Binding-site contacts:
Ligand atom C7 contacts residue HIS460 of chain 1.D at 4.5 Å.
Ligand atom C4 contacts residue ASP313 of chain 1.D at 3.9 Å.
Ligand atom C3 contacts residue ASP313 of chain 1.D at 3.5 Å.
Ligand atom C8 contacts residue SER336 of chain 1.D at 3.7 Å.
Ligand atom O7 contacts residue LEU311 of chain 1.D at 4.3 Å.
Ligand atom C2 contacts residue ASP313 of chain 1.D at 3.6 Å.
Ligand atom C8 contacts residue GLY312 of chain 1.D at 4.0 Å.
Ligand atom C7 contacts residue GLY312 of chain 1.D at 4.0 Å.
Ligand atom O7 contacts residue TRP233 of chain 1.D at 2.9 Å (h-bond).
Ligand atom C8 contacts residue HIS460 of chain 1.D at 3.8 Å.
Ligand atom O7 contacts residue PHE218 of chain 1.D at 3.5 Å.
Ligand atom O5 contacts residue PHE218 of chain 1.D at 3.5 Å.
Ligand atom C8 contacts residue LEU311 of chain 1.D at 3.5 Å (hydrophobic).
Ligand atom N2 contacts residue ASP313 of chain 1.D at 4.0 Å.
Ligand atom C2 contacts residue PHE218 of chain 1.D at 4.0 Å (hydrophobic).
Ligand atom C6 contacts residue LEU220 of chain 1.D at 4.3 Å (hydrophobic).
Ligand atom O6 contacts residue SER612 of chain 1.C at 3.8 Å.
Ligand atom O4 contacts residue VAL162 of chain 1.D at 3.5 Å.
Ligand atom O7 contacts residue GLY312 of chain 1.D at 3.2 Å.
Ligand atom C7 contacts residue LEU311 of chain 1.D at 4.4 Å (hydrophobic).
Ligand atom O4 contacts residue ASP313 of chain 1.D at 3.1 Å (salt-bridge).
Ligand atom O1 contacts residue HIS460 of chain 1.D at 4.4 Å.
Ligand atom C5 contacts residue TYR165 of chain 1.D at 4.2 Å (hydrophobic).
Ligand atom N2 contacts residue PHE310 of chain 1.D at 4.2 Å.
Ligand atom C7 contacts residue TRP233 of chain 1.D at 3.5 Å (hydrophobic).
Ligand atom C1 contacts residue PHE218 of chain 1.D at 3.9 Å (hydrophobic).
Ligand atom O6 contacts residue GLU228 of chain 1.D at 4.5 Å.
Ligand atom C7 contacts residue PHE310 of chain 1.D at 3.9 Å (hydrophobic).
Ligand atom O3 contacts residue PHE310 of chain 1.D at 4.3 Å.
Ligand atom O6 contacts residue TYR165 of chain 1.D at 3.6 Å.
Ligand atom O3 contacts residue ASP313 of chain 1.D at 2.7 Å (salt-bridge).
Ligand atom C6 contacts residue TYR165 of chain 1.D at 3.6 Å (hydrophobic).
Ligand atom C5 contacts residue PHE218 of chain 1.D at 4.4 Å (hydrophobic).
Ligand atom C4 contacts residue TYR165 of chain 1.D at 4.3 Å (hydrophobic).
Ligand atom C7 contacts residue ASP313 of chain 1.D at 4.1 Å.
Ligand atom C8 contacts residue PHE310 of chain 1.D at 3.7 Å (hydrophobic).
Ligand atom O7 contacts residue PHE310 of chain 1.D at 4.1 Å.
Ligand atom C8 contacts residue TRP233 of chain 1.D at 3.7 Å (hydrophobic).
Ligand atom O4 contacts residue PHE218 of chain 1.D at 3.7 Å.
Ligand atom O7 contacts residue ASP313 of chain 1.D at 3.1 Å (salt-bridge).

The protein below binds the small molecule below.
Small molecule (SMILES): CC(=O)N[C@@H]1[C@@H](O)[C@@H](O)[C@@H](CO)O[C@@H]1O

Sequence of chain 1.D:
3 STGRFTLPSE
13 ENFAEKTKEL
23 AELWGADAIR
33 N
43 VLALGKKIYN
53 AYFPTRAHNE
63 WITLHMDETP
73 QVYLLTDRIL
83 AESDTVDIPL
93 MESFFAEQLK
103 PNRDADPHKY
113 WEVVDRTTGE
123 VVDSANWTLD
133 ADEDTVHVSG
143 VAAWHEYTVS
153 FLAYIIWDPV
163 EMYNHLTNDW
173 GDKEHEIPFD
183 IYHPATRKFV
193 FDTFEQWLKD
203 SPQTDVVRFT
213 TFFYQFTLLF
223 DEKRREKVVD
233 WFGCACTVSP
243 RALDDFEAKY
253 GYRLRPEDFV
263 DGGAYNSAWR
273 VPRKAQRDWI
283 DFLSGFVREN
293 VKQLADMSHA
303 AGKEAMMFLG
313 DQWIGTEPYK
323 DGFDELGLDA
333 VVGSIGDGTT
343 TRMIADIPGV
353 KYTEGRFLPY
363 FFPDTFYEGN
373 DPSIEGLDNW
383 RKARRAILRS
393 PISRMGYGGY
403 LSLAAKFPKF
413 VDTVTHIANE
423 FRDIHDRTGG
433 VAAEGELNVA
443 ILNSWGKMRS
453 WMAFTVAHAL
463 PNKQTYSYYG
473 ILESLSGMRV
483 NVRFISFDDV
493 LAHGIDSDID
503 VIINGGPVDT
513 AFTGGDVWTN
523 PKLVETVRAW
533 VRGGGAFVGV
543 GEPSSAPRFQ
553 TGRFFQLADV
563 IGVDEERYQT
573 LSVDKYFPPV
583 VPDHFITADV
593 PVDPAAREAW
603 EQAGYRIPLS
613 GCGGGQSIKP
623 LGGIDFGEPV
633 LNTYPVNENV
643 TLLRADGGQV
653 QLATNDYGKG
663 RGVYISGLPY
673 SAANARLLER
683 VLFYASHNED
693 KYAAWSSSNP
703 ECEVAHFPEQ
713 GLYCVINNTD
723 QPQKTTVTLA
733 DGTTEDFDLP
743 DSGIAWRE

Sequence of chain 1.C:
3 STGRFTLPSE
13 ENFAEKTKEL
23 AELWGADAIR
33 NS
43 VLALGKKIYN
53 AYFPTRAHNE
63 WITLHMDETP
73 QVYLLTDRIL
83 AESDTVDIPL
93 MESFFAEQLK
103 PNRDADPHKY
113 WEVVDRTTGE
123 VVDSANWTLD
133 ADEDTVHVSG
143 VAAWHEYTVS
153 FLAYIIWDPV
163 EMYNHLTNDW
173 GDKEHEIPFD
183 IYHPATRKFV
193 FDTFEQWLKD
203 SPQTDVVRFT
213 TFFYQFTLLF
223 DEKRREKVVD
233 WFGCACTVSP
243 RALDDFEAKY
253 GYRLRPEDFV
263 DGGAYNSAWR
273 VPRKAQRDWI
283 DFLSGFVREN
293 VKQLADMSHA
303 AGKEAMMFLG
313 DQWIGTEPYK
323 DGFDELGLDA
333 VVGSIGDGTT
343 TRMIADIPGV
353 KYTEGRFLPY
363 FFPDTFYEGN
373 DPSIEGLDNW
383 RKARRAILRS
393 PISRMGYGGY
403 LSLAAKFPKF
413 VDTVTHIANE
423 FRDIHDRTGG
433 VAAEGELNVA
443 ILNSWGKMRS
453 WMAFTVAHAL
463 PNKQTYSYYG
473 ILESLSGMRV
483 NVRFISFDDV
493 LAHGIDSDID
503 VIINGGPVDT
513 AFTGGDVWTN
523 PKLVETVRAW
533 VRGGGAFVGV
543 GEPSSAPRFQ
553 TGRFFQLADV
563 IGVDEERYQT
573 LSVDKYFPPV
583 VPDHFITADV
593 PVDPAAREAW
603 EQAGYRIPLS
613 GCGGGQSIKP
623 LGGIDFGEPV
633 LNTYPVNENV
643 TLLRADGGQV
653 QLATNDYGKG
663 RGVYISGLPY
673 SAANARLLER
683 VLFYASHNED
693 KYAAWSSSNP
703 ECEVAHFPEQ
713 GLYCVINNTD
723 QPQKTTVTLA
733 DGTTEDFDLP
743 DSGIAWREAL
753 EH